A protein and the small-molecule ligand that binds it are described below.
Small molecule (SMILES): CC1=CC2=Cc3c(C)c(CCC(=O)O)c4n3[Mg]35<-N2=C1C=c1cc(C)c(n13)=CC1=N->5C(=C4)C(CCC(=O)O)=C1C

Sequence of chain 1.A:
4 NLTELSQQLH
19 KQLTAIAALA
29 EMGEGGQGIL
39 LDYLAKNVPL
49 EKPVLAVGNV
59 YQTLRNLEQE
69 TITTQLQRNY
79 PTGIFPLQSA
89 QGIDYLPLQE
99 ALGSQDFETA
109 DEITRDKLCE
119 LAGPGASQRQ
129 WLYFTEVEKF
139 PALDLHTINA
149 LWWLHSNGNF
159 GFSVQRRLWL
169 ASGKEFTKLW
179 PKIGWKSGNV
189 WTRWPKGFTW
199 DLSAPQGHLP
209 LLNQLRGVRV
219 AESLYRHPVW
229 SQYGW

Binding-site contacts:
Ligand atom NA contacts residue ASN211 of chain 1.A at 2.5 Å (h-bond).
Ligand atom NA contacts residue TRP192 of chain 1.A at 3.9 Å.
Ligand atom C4B contacts residue ASN211 of chain 1.A at 3.4 Å.
Ligand atom O2A contacts residue ARG214 of chain 1.A at 3.5 Å (salt-bridge).
Ligand atom CHA contacts residue ASN211 of chain 1.A at 3.2 Å.
Ligand atom C4D contacts residue ASN211 of chain 1.A at 3.3 Å.
Ligand atom CMA contacts residue LEU209 of chain 1.A at 3.9 Å (hydrophobic).
Ligand atom C1B contacts residue ASN211 of chain 1.A at 3.4 Å.
Ligand atom C3B contacts residue GLN212 of chain 1.A at 3.8 Å.
Ligand atom CHB contacts residue ASN211 of chain 1.A at 3.8 Å.
Ligand atom C3A contacts residue ASN211 of chain 1.A at 3.9 Å.
Ligand atom CHD contacts residue LEU213 of chain 1.A at 3.7 Å (hydrophobic).
Ligand atom C2A contacts residue ASN211 of chain 1.A at 3.8 Å.
Ligand atom CHC contacts residue GLN212 of chain 1.A at 3.5 Å.
Ligand atom CMB contacts residue LEU210 of chain 1.A at 3.9 Å (hydrophobic).
Ligand atom CHC contacts residue TRP189 of chain 1.A at 3.7 Å (hydrophobic).
Ligand atom MG contacts residue ASN211 of chain 1.A at 2.4 Å.
Ligand atom CMB contacts residue TRP183 of chain 1.A at 3.7 Å (hydrophobic).
Ligand atom CBA contacts residue ARG113 of chain 1.A at 3.8 Å.
Ligand atom C4A contacts residue ASN211 of chain 1.A at 3.2 Å.
Ligand atom CMA contacts residue TRP192 of chain 1.A at 3.3 Å (hydrophobic).
Ligand atom C1C contacts residue ASN211 of chain 1.A at 3.6 Å.
Ligand atom NC contacts residue ASN211 of chain 1.A at 3.0 Å (h-bond).
Ligand atom C2D contacts residue LEU213 of chain 1.A at 3.9 Å (hydrophobic).
Ligand atom CMA contacts residue ARG113 of chain 1.A at 3.1 Å.
Ligand atom CMB contacts residue PHE196 of chain 1.A at 3.3 Å (hydrophobic).
Ligand atom CGA contacts residue ASN211 of chain 1.A at 3.6 Å.
Ligand atom C3A contacts residue TRP192 of chain 1.A at 3.5 Å (hydrophobic).
Ligand atom C2B contacts residue PHE196 of chain 1.A at 3.8 Å (hydrophobic).
Ligand atom C4A contacts residue TRP192 of chain 1.A at 3.7 Å (hydrophobic).
Ligand atom C4C contacts residue ASN211 of chain 1.A at 3.8 Å.
Ligand atom CMC contacts residue TRP189 of chain 1.A at 3.6 Å (hydrophobic).
Ligand atom C2A contacts residue TRP192 of chain 1.A at 3.7 Å (hydrophobic).
Ligand atom NB contacts residue GLN212 of chain 1.A at 3.6 Å.
Ligand atom C1A contacts residue ASN211 of chain 1.A at 3.2 Å.
Ligand atom NB contacts residue ASN211 of chain 1.A at 2.6 Å (h-bond).
Ligand atom CAA contacts residue TRP192 of chain 1.A at 3.7 Å (hydrophobic).
Ligand atom O2A contacts residue ASN211 of chain 1.A at 3.1 Å (h-bond).
Ligand atom ND contacts residue ASN211 of chain 1.A at 3.0 Å (h-bond).
Ligand atom C4B contacts residue GLN212 of chain 1.A at 3.4 Å.